A protein and the small-molecule ligand that binds it are described below.
Small molecule (SMILES): CC(=O)N[C@@H]1[C@@H](O)[C@H](O)[C@@H](CO)O[C@H]1O

Sequence of chain 1.C:
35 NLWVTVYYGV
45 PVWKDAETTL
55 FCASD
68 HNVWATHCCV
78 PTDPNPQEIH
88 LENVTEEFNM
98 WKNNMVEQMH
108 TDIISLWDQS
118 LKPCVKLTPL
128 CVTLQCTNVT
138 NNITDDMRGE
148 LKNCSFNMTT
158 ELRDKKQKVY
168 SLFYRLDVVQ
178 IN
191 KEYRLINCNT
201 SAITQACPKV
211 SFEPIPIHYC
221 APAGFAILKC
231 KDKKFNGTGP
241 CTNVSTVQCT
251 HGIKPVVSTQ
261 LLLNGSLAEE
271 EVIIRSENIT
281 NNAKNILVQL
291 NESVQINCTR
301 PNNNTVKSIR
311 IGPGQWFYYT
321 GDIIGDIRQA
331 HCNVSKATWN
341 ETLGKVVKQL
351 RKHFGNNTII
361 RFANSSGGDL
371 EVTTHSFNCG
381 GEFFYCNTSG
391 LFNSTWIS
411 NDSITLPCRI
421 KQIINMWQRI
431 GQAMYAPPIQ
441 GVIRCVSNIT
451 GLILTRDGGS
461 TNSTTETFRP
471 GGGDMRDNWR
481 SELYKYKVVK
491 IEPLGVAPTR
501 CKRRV

Binding-site contacts:
Ligand atom C8 contacts residue LYS234 of chain 1.C at 3.8 Å.
Ligand atom C3 contacts residue ASN236 of chain 1.C at 4.0 Å.
Ligand atom C2 contacts residue THR238 of chain 1.C at 3.4 Å.
Ligand atom C4 contacts residue THR238 of chain 1.C at 4.2 Å.
Ligand atom C2 contacts residue ASN236 of chain 1.C at 2.6 Å.
Ligand atom O3 contacts residue THR238 of chain 1.C at 3.2 Å (h-bond).
Ligand atom O5 contacts residue ASN236 of chain 1.C at 2.5 Å (h-bond).
Ligand atom N2 contacts residue ASN236 of chain 1.C at 2.9 Å (h-bond).
Ligand atom C8 contacts residue ASN236 of chain 1.C at 4.4 Å.
Ligand atom N2 contacts residue THR238 of chain 1.C at 3.7 Å.
Ligand atom C1 contacts residue ASN236 of chain 1.C at 1.5 Å.
Ligand atom O7 contacts residue ASN236 of chain 1.C at 3.5 Å (h-bond).
Ligand atom C3 contacts residue THR238 of chain 1.C at 3.8 Å.
Ligand atom C5 contacts residue ASN236 of chain 1.C at 3.8 Å.
Ligand atom C7 contacts residue ASN236 of chain 1.C at 3.4 Å.
Ligand atom C4 contacts residue ASN236 of chain 1.C at 4.4 Å.